Sequence of chain 1.B:
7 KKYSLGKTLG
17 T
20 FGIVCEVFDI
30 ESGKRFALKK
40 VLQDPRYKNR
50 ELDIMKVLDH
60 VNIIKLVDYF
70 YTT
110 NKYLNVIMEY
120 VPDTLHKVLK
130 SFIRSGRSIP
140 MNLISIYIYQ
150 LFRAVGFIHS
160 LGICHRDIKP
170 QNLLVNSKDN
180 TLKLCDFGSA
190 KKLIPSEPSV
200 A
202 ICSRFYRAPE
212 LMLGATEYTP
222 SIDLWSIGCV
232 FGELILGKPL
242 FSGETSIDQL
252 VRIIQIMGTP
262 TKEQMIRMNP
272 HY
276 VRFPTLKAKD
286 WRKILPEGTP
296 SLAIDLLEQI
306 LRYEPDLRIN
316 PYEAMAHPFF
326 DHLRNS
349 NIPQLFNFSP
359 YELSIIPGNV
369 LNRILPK

This small molecule binds to this protein.
Small molecule (SMILES): O=C1N=c2ccccc2=C1c1[nH]c2ccccc2c1NOCC[C@H](O)CO

Binding-site contacts:
Ligand atom CAF contacts residue THR123 of chain 1.B at 3.8 Å.
Ligand atom CAI contacts residue ASP122 of chain 1.B at 3.8 Å.
Ligand atom CAI contacts residue VAL120 of chain 1.B at 3.1 Å (hydrophobic).
Ligand atom CAS contacts residue LEU173 of chain 1.B at 3.3 Å (hydrophobic).
Ligand atom CAU contacts residue LEU15 of chain 1.B at 3.8 Å (hydrophobic).
Ligand atom CAJ contacts residue THR123 of chain 1.B at 3.7 Å.
Ligand atom CAD contacts residue PRO121 of chain 1.B at 3.5 Å (hydrophobic).
Ligand atom OAA contacts residue GLU118 of chain 1.B at 3.7 Å.
Ligand atom CAS contacts residue GLU118 of chain 1.B at 3.8 Å.
Ligand atom CAW contacts residue ALA36 of chain 1.B at 3.8 Å (hydrophobic).
Ligand atom OAA contacts residue LEU173 of chain 1.B at 3.2 Å.
Ligand atom CAX contacts residue VAL120 of chain 1.B at 3.4 Å (hydrophobic).
Ligand atom OAB contacts residue ASN171 of chain 1.B at 3.4 Å (h-bond).
Ligand atom CAD contacts residue ASP122 of chain 1.B at 4.0 Å.
Ligand atom CAE contacts residue ASP185 of chain 1.B at 4.0 Å.
Ligand atom CAV contacts residue LEU173 of chain 1.B at 3.6 Å (hydrophobic).
Ligand atom CAS contacts residue ALA36 of chain 1.B at 3.8 Å (hydrophobic).
Ligand atom CAI contacts residue PRO121 of chain 1.B at 3.6 Å (hydrophobic).
Ligand atom OAA contacts residue TYR119 of chain 1.B at 3.5 Å.
Ligand atom OAB contacts residue ASP185 of chain 1.B at 3.9 Å.
Ligand atom OAB contacts residue GLN170 of chain 1.B at 3.5 Å (h-bond).
Ligand atom CAT contacts residue LEU15 of chain 1.B at 4.0 Å (hydrophobic).
Ligand atom NAP contacts residue ALA36 of chain 1.B at 3.5 Å.
Ligand atom NAP contacts residue GLU118 of chain 1.B at 3.2 Å (salt-bridge).
Ligand atom OAA contacts residue VAL120 of chain 1.B at 3.1 Å (h-bond).
Ligand atom CAG contacts residue VAL23 of chain 1.B at 4.0 Å (hydrophobic).
Ligand atom CAY contacts residue LEU15 of chain 1.B at 4.0 Å (hydrophobic).
Ligand atom CAX contacts residue LEU173 of chain 1.B at 4.0 Å (hydrophobic).
Ligand atom NAQ contacts residue TYR119 of chain 1.B at 4.0 Å.
Ligand atom NAQ contacts residue VAL120 of chain 1.B at 3.1 Å (h-bond).
Ligand atom CAH contacts residue MET117 of chain 1.B at 3.6 Å (hydrophobic).
Ligand atom NAP contacts residue ILE63 of chain 1.B at 3.8 Å.
Ligand atom CAT contacts residue LEU173 of chain 1.B at 3.7 Å (hydrophobic).
Ligand atom CAK contacts residue VAL23 of chain 1.B at 3.9 Å (hydrophobic).
Ligand atom NAP contacts residue LEU173 of chain 1.B at 3.7 Å.
Ligand atom CAL contacts residue ASP185 of chain 1.B at 3.9 Å.
Ligand atom CAE contacts residue MET117 of chain 1.B at 3.6 Å (hydrophobic).
Ligand atom CAK contacts residue CYS184 of chain 1.B at 3.9 Å (hydrophobic).
Ligand atom NAQ contacts residue LEU173 of chain 1.B at 3.7 Å.
Ligand atom CAM contacts residue LEU15 of chain 1.B at 3.4 Å (hydrophobic).